This protein binds this small molecule.
Small molecule (SMILES): CC(=O)N[C@H]1[C@H](O[C@H]2[C@H](O)[C@@H](NC(C)=O)CO[C@@H]2CO)O[C@H](CO)[C@@H](O)[C@@H]1O

Sequence of chain 1.C:
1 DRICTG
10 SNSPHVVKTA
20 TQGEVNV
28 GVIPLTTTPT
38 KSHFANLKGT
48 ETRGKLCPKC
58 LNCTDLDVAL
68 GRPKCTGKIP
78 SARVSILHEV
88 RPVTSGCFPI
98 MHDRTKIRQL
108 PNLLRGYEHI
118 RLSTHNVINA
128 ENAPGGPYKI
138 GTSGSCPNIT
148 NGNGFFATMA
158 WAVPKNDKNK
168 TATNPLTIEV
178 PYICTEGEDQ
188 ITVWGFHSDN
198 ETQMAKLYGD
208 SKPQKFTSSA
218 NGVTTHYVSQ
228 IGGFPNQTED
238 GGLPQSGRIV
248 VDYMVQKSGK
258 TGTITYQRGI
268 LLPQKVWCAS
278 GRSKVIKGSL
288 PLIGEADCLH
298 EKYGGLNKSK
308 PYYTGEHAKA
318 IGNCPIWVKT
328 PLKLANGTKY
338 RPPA

Binding-site contacts:
Ligand atom C5 contacts residue ASN333 of chain 1.C at 3.7 Å.
Ligand atom O7 contacts residue ASN333 of chain 1.C at 3.9 Å.
Ligand atom N2 contacts residue ASN333 of chain 1.C at 3.0 Å (h-bond).
Ligand atom O7 contacts residue ILE30 of chain 1.C at 3.9 Å.
Ligand atom C2 contacts residue ASN333 of chain 1.C at 2.5 Å.
Ligand atom O5 contacts residue ASN333 of chain 1.C at 2.4 Å (h-bond).
Ligand atom C8 contacts residue ILE30 of chain 1.C at 3.9 Å (hydrophobic).
Ligand atom C3 contacts residue ASN333 of chain 1.C at 3.9 Å.
Ligand atom C7 contacts residue ASN333 of chain 1.C at 3.8 Å.
Ligand atom C7 contacts residue ILE30 of chain 1.C at 3.8 Å (hydrophobic).
Ligand atom C4 contacts residue ASN333 of chain 1.C at 4.3 Å.
Ligand atom C1 contacts residue ASN333 of chain 1.C at 1.4 Å.
Ligand atom N2 contacts residue ILE30 of chain 1.C at 4.1 Å.